Sequence of chain 1.B:
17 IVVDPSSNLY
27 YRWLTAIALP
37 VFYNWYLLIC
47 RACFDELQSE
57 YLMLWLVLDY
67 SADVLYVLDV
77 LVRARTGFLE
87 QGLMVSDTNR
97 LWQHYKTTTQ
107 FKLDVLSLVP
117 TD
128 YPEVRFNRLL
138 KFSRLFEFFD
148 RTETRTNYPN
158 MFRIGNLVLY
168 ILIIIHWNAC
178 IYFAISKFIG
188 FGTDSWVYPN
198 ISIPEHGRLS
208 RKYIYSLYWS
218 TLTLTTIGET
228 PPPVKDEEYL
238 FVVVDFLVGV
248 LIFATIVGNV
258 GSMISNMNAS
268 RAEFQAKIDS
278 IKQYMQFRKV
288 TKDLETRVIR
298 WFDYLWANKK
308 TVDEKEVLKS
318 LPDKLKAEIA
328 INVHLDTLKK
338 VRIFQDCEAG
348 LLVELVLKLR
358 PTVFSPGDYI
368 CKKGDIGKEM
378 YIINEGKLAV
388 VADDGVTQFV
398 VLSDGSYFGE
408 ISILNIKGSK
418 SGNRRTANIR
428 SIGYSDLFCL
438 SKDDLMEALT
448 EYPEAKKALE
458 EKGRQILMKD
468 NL

Binding-site contacts:
Ligand atom C1 contacts residue ASN197 of chain 1.B at 1.4 Å.
Ligand atom O6 contacts residue ASN197 of chain 1.B at 4.5 Å.
Ligand atom C5 contacts residue ASN197 of chain 1.B at 3.7 Å.
Ligand atom C8 contacts residue GLY189 of chain 1.B at 3.7 Å.
Ligand atom O7 contacts residue GLY189 of chain 1.B at 4.1 Å.
Ligand atom C6 contacts residue SER199 of chain 1.B at 4.1 Å.
Ligand atom C8 contacts residue PHE188 of chain 1.B at 3.7 Å (hydrophobic).
Ligand atom O7 contacts residue ASN197 of chain 1.B at 3.2 Å (h-bond).
Ligand atom C2 contacts residue ASN197 of chain 1.B at 2.5 Å.
Ligand atom N2 contacts residue ASN197 of chain 1.B at 2.9 Å (h-bond).
Ligand atom O5 contacts residue ASN197 of chain 1.B at 2.4 Å (h-bond).
Ligand atom O6 contacts residue SER199 of chain 1.B at 4.1 Å.
Ligand atom O5 contacts residue SER199 of chain 1.B at 3.7 Å.
Ligand atom O5 contacts residue ILE200 of chain 1.B at 4.4 Å.
Ligand atom C5 contacts residue SER199 of chain 1.B at 3.9 Å.
Ligand atom C8 contacts residue ASN197 of chain 1.B at 4.4 Å.
Ligand atom C8 contacts residue THR190 of chain 1.B at 4.3 Å.
Ligand atom C1 contacts residue SER199 of chain 1.B at 4.1 Å.
Ligand atom C7 contacts residue GLY189 of chain 1.B at 4.3 Å.
Ligand atom C4 contacts residue ASN197 of chain 1.B at 4.2 Å.
Ligand atom C7 contacts residue ASN197 of chain 1.B at 3.3 Å.
Ligand atom C3 contacts residue ASN197 of chain 1.B at 3.8 Å.
Ligand atom C7 contacts residue PHE188 of chain 1.B at 4.4 Å (hydrophobic).

A small-molecule ligand and the protein it binds are described below.
Small molecule (SMILES): CC(=O)N[C@@H]1[C@@H](O)[C@H](O)[C@@H](CO)O[C@H]1O